Binding-site contacts:
Ligand atom C7 contacts residue ALA83 of chain 1.C at 3.7 Å (hydrophobic).
Ligand atom O1 contacts residue GLY25 of chain 1.C at 3.2 Å (h-bond).
Ligand atom C5 contacts residue TYR41 of chain 1.C at 3.3 Å (hydrophobic).
Ligand atom C2 contacts residue TYR41 of chain 1.C at 3.4 Å (hydrophobic).
Ligand atom C7 contacts residue ASN72 of chain 1.C at 3.8 Å.
Ligand atom O2B contacts residue GLY25 of chain 1.C at 3.4 Å.
Ligand atom C8 contacts residue ASN72 of chain 1.C at 3.5 Å.
Ligand atom O1B contacts residue ARG27 of chain 1.C at 2.7 Å (salt-bridge).
Ligand atom O1A contacts residue ARG75 of chain 1.C at 2.7 Å (salt-bridge).
Ligand atom C9 contacts residue ARG75 of chain 1.C at 3.8 Å.
Ligand atom O2B contacts residue ARG28 of chain 1.C at 3.8 Å.
Ligand atom O1 contacts residue MET26 of chain 1.C at 3.3 Å (h-bond).
Ligand atom PB contacts residue ARG28 of chain 1.C at 3.8 Å.
Ligand atom O3B contacts residue ARG28 of chain 1.C at 2.6 Å (salt-bridge).
Ligand atom C5 contacts residue PHE87 of chain 1.C at 3.9 Å (hydrophobic).
Ligand atom PA contacts residue GLY25 of chain 1.C at 3.8 Å.
Ligand atom O3A contacts residue GLY25 of chain 1.C at 3.2 Å (h-bond).
Ligand atom O2A contacts residue MET26 of chain 1.C at 3.8 Å.
Ligand atom C10 contacts residue TYR73 of chain 1.C at 3.8 Å (hydrophobic).
Ligand atom O3B contacts residue ARG27 of chain 1.C at 2.7 Å (salt-bridge).
Ligand atom C8 contacts residue ALA83 of chain 1.C at 3.7 Å (hydrophobic).
Ligand atom C3 contacts residue TYR41 of chain 1.C at 3.6 Å (hydrophobic).
Ligand atom C1 contacts residue ASP24 of chain 1.C at 3.6 Å.
Ligand atom C10 contacts residue ASN72 of chain 1.C at 3.9 Å.
Ligand atom PB contacts residue GLY25 of chain 1.C at 3.5 Å.
Ligand atom PB contacts residue ARG27 of chain 1.C at 3.8 Å.
Ligand atom C4 contacts residue PRO23 of chain 1.C at 3.6 Å (hydrophobic).
Ligand atom O3B contacts residue MET26 of chain 1.C at 3.0 Å (h-bond).
Ligand atom C2 contacts residue ARG75 of chain 1.C at 3.9 Å.
Ligand atom C6 contacts residue ARG75 of chain 1.C at 3.9 Å.
Ligand atom C1 contacts residue MET26 of chain 1.C at 3.9 Å (hydrophobic).
Ligand atom C1 contacts residue GLY25 of chain 1.C at 3.8 Å.
Ligand atom O3B contacts residue GLY25 of chain 1.C at 3.0 Å.
Ligand atom C4 contacts residue MET26 of chain 1.C at 3.7 Å (hydrophobic).
Ligand atom C6 contacts residue ASN72 of chain 1.C at 3.9 Å.
Ligand atom O2A contacts residue ARG27 of chain 1.C at 3.1 Å (salt-bridge).
Ligand atom C9 contacts residue ASN72 of chain 1.C at 3.6 Å.
Ligand atom C5 contacts residue ALA83 of chain 1.C at 3.6 Å (hydrophobic).
Ligand atom PA contacts residue MET26 of chain 1.C at 3.9 Å.
Ligand atom O3A contacts residue MET26 of chain 1.C at 3.9 Å.

The protein below binds the small molecule below.
Small molecule (SMILES): CC(C)=CCC/C(C)=C/CO[P](=O)(O)OP(=O)(O)O

Sequence of chain 1.C:
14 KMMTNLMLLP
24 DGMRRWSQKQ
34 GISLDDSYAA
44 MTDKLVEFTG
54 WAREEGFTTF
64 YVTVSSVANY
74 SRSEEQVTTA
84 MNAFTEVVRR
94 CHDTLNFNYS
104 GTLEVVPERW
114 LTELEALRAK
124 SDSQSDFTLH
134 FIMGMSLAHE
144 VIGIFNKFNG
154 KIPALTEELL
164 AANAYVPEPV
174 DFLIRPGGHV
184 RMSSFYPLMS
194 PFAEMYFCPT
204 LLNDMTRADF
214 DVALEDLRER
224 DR